A protein and the small-molecule ligand that binds it are described below.
Small molecule (SMILES): CCCCNC(=O)[C@H](C)C[C@H](O)[C@H](CC(C)C)NC(=O)[C@H](CCSC)NC(=O)CCC(C)C

Sequence of chain 1.B:
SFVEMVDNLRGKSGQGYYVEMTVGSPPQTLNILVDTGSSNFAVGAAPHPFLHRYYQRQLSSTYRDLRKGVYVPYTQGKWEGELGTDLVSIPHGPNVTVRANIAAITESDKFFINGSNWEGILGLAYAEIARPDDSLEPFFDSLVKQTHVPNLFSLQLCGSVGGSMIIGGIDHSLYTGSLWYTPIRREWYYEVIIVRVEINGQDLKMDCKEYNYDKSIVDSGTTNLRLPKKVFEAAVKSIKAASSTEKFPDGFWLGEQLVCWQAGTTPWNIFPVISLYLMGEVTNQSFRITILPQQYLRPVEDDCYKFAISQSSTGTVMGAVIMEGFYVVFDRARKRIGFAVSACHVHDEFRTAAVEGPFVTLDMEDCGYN

Binding-site contacts:
Ligand atom O31 contacts residue THR88 of chain 1.B at 3.4 Å.
Ligand atom O38 contacts residue ASP244 of chain 1.B at 2.6 Å (salt-bridge).
Ligand atom C62 contacts residue PRO86 of chain 1.B at 3.8 Å (hydrophobic).
Ligand atom O13 contacts residue THR248 of chain 1.B at 2.9 Å (h-bond).
Ligand atom C36 contacts residue ASP48 of chain 1.B at 3.6 Å.
Ligand atom C49 contacts residue GLY50 of chain 1.B at 3.8 Å.
Ligand atom O31 contacts residue GLN89 of chain 1.B at 3.0 Å (h-bond).
Ligand atom C75 contacts residue LEU46 of chain 1.B at 3.8 Å (hydrophobic).
Ligand atom S1 contacts residue ARG251 of chain 1.B at 3.6 Å.
Ligand atom C45 contacts residue ASP244 of chain 1.B at 3.5 Å.
Ligand atom C43 contacts residue GLY50 of chain 1.B at 3.6 Å.
Ligand atom O13 contacts residue THR247 of chain 1.B at 3.4 Å.
Ligand atom C56 contacts residue GLY50 of chain 1.B at 3.6 Å.
Ligand atom C22 contacts residue GLY29 of chain 1.B at 3.5 Å.
Ligand atom S1 contacts residue THR88 of chain 1.B at 3.7 Å.
Ligand atom N32 contacts residue GLY246 of chain 1.B at 3.2 Å (h-bond).
Ligand atom C14 contacts residue THR248 of chain 1.B at 3.8 Å.
Ligand atom C22 contacts residue GLY246 of chain 1.B at 3.3 Å.
Ligand atom C59 contacts residue TYR214 of chain 1.B at 3.8 Å (hydrophobic).
Ligand atom C2 contacts residue GLN89 of chain 1.B at 3.7 Å.
Ligand atom C17 contacts residue GLY27 of chain 1.B at 3.7 Å.
Ligand atom C43 contacts residue ASP244 of chain 1.B at 3.5 Å.
Ligand atom N51 contacts residue GLY50 of chain 1.B at 2.9 Å (h-bond).
Ligand atom O50 contacts residue THR88 of chain 1.B at 3.0 Å (h-bond).
Ligand atom C20 contacts residue GLY246 of chain 1.B at 3.4 Å.
Ligand atom C66 contacts residue ASP48 of chain 1.B at 3.8 Å.
Ligand atom C71 contacts residue PHE124 of chain 1.B at 3.8 Å (hydrophobic).
Ligand atom C36 contacts residue ASP244 of chain 1.B at 3.5 Å.
Ligand atom C5 contacts residue THR88 of chain 1.B at 3.8 Å.
Ligand atom O38 contacts residue GLY246 of chain 1.B at 3.7 Å.
Ligand atom S1 contacts residue GLN89 of chain 1.B at 3.6 Å.
Ligand atom C71 contacts residue TYR87 of chain 1.B at 3.7 Å (hydrophobic).
Ligand atom C17 contacts residue THR248 of chain 1.B at 3.2 Å.
Ligand atom O38 contacts residue ASP48 of chain 1.B at 2.5 Å (salt-bridge).
Ligand atom C71 contacts residue GLN89 of chain 1.B at 3.4 Å.
Ligand atom C53 contacts residue GLY50 of chain 1.B at 3.8 Å.
Ligand atom C40 contacts residue ASP244 of chain 1.B at 3.2 Å.
Ligand atom C56 contacts residue TYR214 of chain 1.B at 3.8 Å (hydrophobic).
Ligand atom C22 contacts residue GLN28 of chain 1.B at 3.8 Å.
Ligand atom O50 contacts residue TYR87 of chain 1.B at 3.2 Å.